Sequence of chain 1.C:
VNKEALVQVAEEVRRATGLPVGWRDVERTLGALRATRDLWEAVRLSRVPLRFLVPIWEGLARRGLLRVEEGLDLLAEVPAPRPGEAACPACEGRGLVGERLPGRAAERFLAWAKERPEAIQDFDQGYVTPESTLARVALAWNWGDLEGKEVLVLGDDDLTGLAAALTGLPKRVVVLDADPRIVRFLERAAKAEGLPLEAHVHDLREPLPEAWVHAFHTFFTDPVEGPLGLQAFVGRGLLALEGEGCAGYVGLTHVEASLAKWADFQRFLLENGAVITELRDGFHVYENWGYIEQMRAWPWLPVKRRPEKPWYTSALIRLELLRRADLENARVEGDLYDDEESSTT

The small molecule below binds the protein below.
Small molecule (SMILES): NCCCCN(CCCN)CCCN

Binding-site contacts:
Ligand atom N1 contacts residue TYR321 of chain 1.C at 2.9 Å (h-bond).
Ligand atom C2 contacts residue THR374 of chain 1.C at 3.6 Å.
Ligand atom C11 contacts residue TYR316 of chain 1.C at 3.8 Å (hydrophobic).
Ligand atom C7 contacts residue TYR316 of chain 1.C at 3.8 Å (hydrophobic).
Ligand atom C3 contacts residue TYR342 of chain 1.C at 3.9 Å (hydrophobic).
Ligand atom C3 contacts residue TRP319 of chain 1.C at 3.8 Å (hydrophobic).
Ligand atom C9 contacts residue ASP252 of chain 1.C at 3.6 Å.
Ligand atom C7 contacts residue GLY156 of chain 1.C at 3.5 Å.
Ligand atom C8 contacts residue ASP252 of chain 1.C at 3.1 Å.
Ligand atom C9 contacts residue ASP188 of chain 1.C at 3.7 Å.
Ligand atom C9 contacts residue ASP187 of chain 1.C at 3.0 Å.
Ligand atom C2 contacts residue TRP319 of chain 1.C at 3.7 Å (hydrophobic).
Ligand atom N10 contacts residue TYR316 of chain 1.C at 3.6 Å.
Ligand atom N10 contacts residue ASP252 of chain 1.C at 3.0 Å (salt-bridge).
Ligand atom C2 contacts residue TYR321 of chain 1.C at 3.4 Å (hydrophobic).
Ligand atom C13 contacts residue GLY281 of chain 1.C at 3.9 Å.
Ligand atom N14 contacts residue GLY281 of chain 1.C at 3.0 Å (h-bond).
Ligand atom N14 contacts residue GLU255 of chain 1.C at 3.0 Å (salt-bridge).
Ligand atom C2 contacts residue GLN155 of chain 1.C at 3.4 Å.
Ligand atom C12 contacts residue THR283 of chain 1.C at 3.6 Å.
Ligand atom N1 contacts residue ASP154 of chain 1.C at 2.7 Å (salt-bridge).
Ligand atom C11 contacts residue ASP252 of chain 1.C at 3.5 Å.
Ligand atom C13 contacts residue ASP252 of chain 1.C at 3.1 Å.
Ligand atom C5 contacts residue TYR342 of chain 1.C at 3.3 Å (hydrophobic).
Ligand atom C12 contacts residue TYR342 of chain 1.C at 3.8 Å (hydrophobic).
Ligand atom C9 contacts residue GLY156 of chain 1.C at 3.4 Å.
Ligand atom C8 contacts residue MTA1 of chain 1.M at 3.6 Å.
Ligand atom N1 contacts residue THR374 of chain 1.C at 3.0 Å (h-bond).
Ligand atom N14 contacts residue ASP252 of chain 1.C at 3.2 Å (salt-bridge).
Ligand atom N10 contacts residue GLY156 of chain 1.C at 2.8 Å (h-bond).
Ligand atom C13 contacts residue PRO253 of chain 1.C at 3.5 Å (hydrophobic).
Ligand atom N14 contacts residue PRO253 of chain 1.C at 2.6 Å (h-bond).
Ligand atom C9 contacts residue MTA1 of chain 1.M at 3.3 Å.
Ligand atom N10 contacts residue ASP187 of chain 1.C at 3.2 Å (salt-bridge).
Ligand atom C13 contacts residue THR283 of chain 1.C at 3.3 Å.
Ligand atom C4 contacts residue ASP154 of chain 1.C at 3.5 Å.
Ligand atom N10 contacts residue ASP188 of chain 1.C at 2.8 Å (salt-bridge).
Ligand atom C12 contacts residue PRO253 of chain 1.C at 3.4 Å (hydrophobic).
Ligand atom C3 contacts residue THR374 of chain 1.C at 3.5 Å.
Ligand atom C13 contacts residue GLU255 of chain 1.C at 3.3 Å.